Sequence of chain 2.A:
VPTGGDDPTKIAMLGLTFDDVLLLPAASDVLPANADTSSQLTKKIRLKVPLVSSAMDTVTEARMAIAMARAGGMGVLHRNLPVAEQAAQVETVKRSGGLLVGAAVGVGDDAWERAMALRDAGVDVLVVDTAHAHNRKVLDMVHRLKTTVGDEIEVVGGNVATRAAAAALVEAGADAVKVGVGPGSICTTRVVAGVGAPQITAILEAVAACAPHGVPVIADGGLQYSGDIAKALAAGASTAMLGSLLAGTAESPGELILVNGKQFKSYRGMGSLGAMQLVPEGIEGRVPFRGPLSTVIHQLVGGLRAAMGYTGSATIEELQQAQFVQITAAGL

Binding-site contacts:
Ligand atom C21 contacts residue ALA145 of chain 4.A at 3.5 Å (hydrophobic).
Ligand atom S07 contacts residue GLY285 of chain 4.A at 3.9 Å.
Ligand atom C20 contacts residue ARG93 of chain 4.A at 3.9 Å.
Ligand atom C18 contacts residue ALA145 of chain 4.A at 3.7 Å (hydrophobic).
Ligand atom C20 contacts residue ALA145 of chain 4.A at 3.8 Å (hydrophobic).
Ligand atom C15 contacts residue VAL195 of chain 4.A at 3.7 Å (hydrophobic).
Ligand atom C15 contacts residue GLY196 of chain 4.A at 3.8 Å.
Ligand atom C04 contacts residue ALA145 of chain 4.A at 3.4 Å (hydrophobic).
Ligand atom C06 contacts residue ALA145 of chain 4.A at 3.9 Å (hydrophobic).
Ligand atom C19 contacts residue ALA145 of chain 4.A at 3.8 Å (hydrophobic).
Ligand atom C20 contacts residue THR144 of chain 4.A at 4.0 Å.
Ligand atom C01 contacts residue GLU318 of chain 4.A at 3.6 Å.
Ligand atom O08 contacts residue IMP1 of chain 4.B at 3.2 Å (h-bond).
Ligand atom N17 contacts residue IMP1 of chain 4.B at 3.5 Å.
Ligand atom C28 contacts residue HIS146 of chain 4.A at 3.5 Å.
Ligand atom N16 contacts residue VAL195 of chain 4.A at 3.6 Å.
Ligand atom C13 contacts residue IMP1 of chain 4.B at 3.4 Å.
Ligand atom C12 contacts residue IMP1 of chain 4.B at 3.7 Å.
Ligand atom C18 contacts residue IMP1 of chain 4.B at 3.2 Å.
Ligand atom C28 contacts residue VAL152 of chain 4.A at 3.9 Å (hydrophobic).
Ligand atom C11 contacts residue IMP1 of chain 4.B at 3.5 Å.
Ligand atom O22 contacts residue THR144 of chain 4.A at 3.3 Å.
Ligand atom N17 contacts residue THR203 of chain 4.A at 3.1 Å (h-bond).
Ligand atom N03 contacts residue ALA145 of chain 4.A at 3.5 Å.
Ligand atom O22 contacts residue ALA145 of chain 4.A at 3.1 Å (h-bond).
Ligand atom F contacts residue LYS151 of chain 4.A at 3.9 Å.
Ligand atom N17 contacts residue TYR347 of chain 2.A at 4.0 Å.
Ligand atom N16 contacts residue GLY196 of chain 4.A at 3.1 Å (h-bond).
Ligand atom C19 contacts residue IMP1 of chain 4.B at 3.2 Å.
Ligand atom N10 contacts residue IMP1 of chain 4.B at 3.8 Å.
Ligand atom F contacts residue VAL152 of chain 4.A at 3.6 Å.
Ligand atom N16 contacts residue THR203 of chain 4.A at 3.9 Å.
Ligand atom F contacts residue ASN149 of chain 4.A at 3.1 Å.
Ligand atom O08 contacts residue GLY285 of chain 4.A at 3.1 Å.
Ligand atom C05 contacts residue ALA145 of chain 4.A at 3.7 Å (hydrophobic).
Ligand atom C02 contacts residue ALA145 of chain 4.A at 3.8 Å (hydrophobic).
Ligand atom O09 contacts residue GLY285 of chain 4.A at 3.3 Å (h-bond).
Ligand atom C14 contacts residue IMP1 of chain 4.B at 3.6 Å.
Ligand atom C15 contacts residue GLY194 of chain 4.A at 3.1 Å.
Ligand atom O09 contacts residue MET284 of chain 4.A at 3.2 Å.

A small-molecule ligand and the protein it binds are described below.
Small molecule (SMILES): Cc1[nH]c(C(=O)Nc2ccc(F)cc2)c(C)c1S(=O)(=O)Nc1ccc2c[nH]nc2c1

Sequence of chain 4.A:
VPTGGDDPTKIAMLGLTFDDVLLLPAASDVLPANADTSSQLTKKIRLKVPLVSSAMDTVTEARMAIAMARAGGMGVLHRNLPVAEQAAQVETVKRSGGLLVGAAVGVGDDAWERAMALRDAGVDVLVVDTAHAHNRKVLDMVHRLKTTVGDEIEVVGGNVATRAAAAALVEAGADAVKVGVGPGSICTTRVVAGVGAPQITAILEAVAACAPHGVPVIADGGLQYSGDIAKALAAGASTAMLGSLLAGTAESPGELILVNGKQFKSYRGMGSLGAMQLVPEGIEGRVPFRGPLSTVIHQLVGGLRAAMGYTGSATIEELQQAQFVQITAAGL